The small molecule below binds the protein below.
Small molecule (SMILES): CC(=O)N[C@H]1[C@H](O[C@H]2[C@H](O)[C@@H](NC(C)=O)CO[C@@H]2CO)O[C@H](CO)[C@@H](O)[C@@H]1O

Binding-site contacts:
Ligand atom C7 contacts residue LEU922 of chain 1.C at 3.6 Å (hydrophobic).
Ligand atom C1 contacts residue GLN1071 of chain 1.C at 4.4 Å.
Ligand atom C6 contacts residue GLN926 of chain 1.C at 4.3 Å.
Ligand atom C3 contacts residue ASN717 of chain 1.C at 3.8 Å.
Ligand atom O7 contacts residue LEU922 of chain 1.C at 3.7 Å.
Ligand atom C4 contacts residue ASN717 of chain 1.C at 4.2 Å.
Ligand atom O6 contacts residue LEU922 of chain 1.C at 4.1 Å.
Ligand atom C1 contacts residue ASN717 of chain 1.C at 1.4 Å.
Ligand atom C4 contacts residue LEU922 of chain 1.C at 4.5 Å (hydrophobic).
Ligand atom O5 contacts residue GLN1071 of chain 1.C at 4.1 Å.
Ligand atom O4 contacts residue LEU922 of chain 1.C at 3.9 Å.
Ligand atom C8 contacts residue LEU922 of chain 1.C at 3.6 Å (hydrophobic).
Ligand atom N2 contacts residue ASN717 of chain 1.C at 3.0 Å (h-bond).
Ligand atom O5 contacts residue ASN717 of chain 1.C at 2.3 Å (h-bond).
Ligand atom N2 contacts residue LEU922 of chain 1.C at 4.3 Å.
Ligand atom O7 contacts residue ASN717 of chain 1.C at 3.6 Å (h-bond).
Ligand atom O6 contacts residue GLN926 of chain 1.C at 3.2 Å (h-bond).
Ligand atom C7 contacts residue ASN717 of chain 1.C at 3.5 Å.
Ligand atom C5 contacts residue ASN717 of chain 1.C at 3.6 Å.
Ligand atom C5 contacts residue LEU922 of chain 1.C at 4.0 Å (hydrophobic).
Ligand atom O7 contacts residue GLN1071 of chain 1.C at 3.7 Å.
Ligand atom C8 contacts residue ASN925 of chain 1.C at 4.0 Å.
Ligand atom C2 contacts residue ASN717 of chain 1.C at 2.5 Å.

Sequence of chain 1.C:
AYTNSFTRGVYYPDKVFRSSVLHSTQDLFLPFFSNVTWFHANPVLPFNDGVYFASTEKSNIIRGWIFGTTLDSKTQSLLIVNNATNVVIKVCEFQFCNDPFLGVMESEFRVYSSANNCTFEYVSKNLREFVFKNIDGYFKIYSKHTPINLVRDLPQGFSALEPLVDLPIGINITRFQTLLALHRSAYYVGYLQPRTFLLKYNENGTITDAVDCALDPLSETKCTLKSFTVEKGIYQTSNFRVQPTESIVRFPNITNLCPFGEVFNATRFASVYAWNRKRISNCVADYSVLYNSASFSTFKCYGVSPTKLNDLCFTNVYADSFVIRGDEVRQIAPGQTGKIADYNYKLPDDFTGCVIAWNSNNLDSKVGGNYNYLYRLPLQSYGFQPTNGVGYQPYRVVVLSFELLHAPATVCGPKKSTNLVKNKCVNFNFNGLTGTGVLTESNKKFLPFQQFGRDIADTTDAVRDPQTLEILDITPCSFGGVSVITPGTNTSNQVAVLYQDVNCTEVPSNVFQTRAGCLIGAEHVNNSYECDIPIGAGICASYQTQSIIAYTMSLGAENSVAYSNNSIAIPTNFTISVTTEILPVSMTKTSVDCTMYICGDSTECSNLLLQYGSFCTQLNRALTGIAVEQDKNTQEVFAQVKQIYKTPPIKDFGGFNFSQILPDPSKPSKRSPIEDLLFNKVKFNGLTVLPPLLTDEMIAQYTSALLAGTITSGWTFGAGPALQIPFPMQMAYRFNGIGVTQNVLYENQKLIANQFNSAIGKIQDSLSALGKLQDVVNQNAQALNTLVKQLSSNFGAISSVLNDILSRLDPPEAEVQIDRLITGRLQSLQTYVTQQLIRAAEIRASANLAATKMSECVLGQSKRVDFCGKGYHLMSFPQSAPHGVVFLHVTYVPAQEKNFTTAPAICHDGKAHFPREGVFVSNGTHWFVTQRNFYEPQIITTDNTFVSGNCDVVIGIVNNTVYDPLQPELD